Sequence of chain 1.M:
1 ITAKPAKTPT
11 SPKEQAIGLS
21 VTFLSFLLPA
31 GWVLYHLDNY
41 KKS

Binding-site contacts:
Ligand atom C14 contacts residue TRP19 of chain 1.L at 4.1 Å (hydrophobic).
Ligand atom O7 contacts residue TRP19 of chain 1.L at 4.3 Å.
Ligand atom C1 contacts residue TRP19 of chain 1.L at 4.1 Å (hydrophobic).
Ligand atom C11 contacts residue ILE17 of chain 1.M at 4.4 Å (hydrophobic).
Ligand atom C23 contacts residue VAL21 of chain 1.M at 4.1 Å (hydrophobic).
Ligand atom C9 contacts residue TRP19 of chain 1.L at 3.8 Å (hydrophobic).
Ligand atom O12 contacts residue TRP19 of chain 1.L at 2.9 Å.
Ligand atom O3 contacts residue GLU14 of chain 1.M at 4.3 Å.
Ligand atom C1 contacts residue GLU14 of chain 1.M at 3.8 Å.
Ligand atom C10 contacts residue TRP19 of chain 1.L at 4.5 Å (hydrophobic).
Ligand atom C24 contacts residue TRP19 of chain 1.L at 4.3 Å (hydrophobic).
Ligand atom C17 contacts residue TRP19 of chain 1.L at 4.3 Å (hydrophobic).
Ligand atom C22 contacts residue LEU22 of chain 1.L at 4.3 Å (hydrophobic).
Ligand atom C16 contacts residue TRP19 of chain 1.L at 4.5 Å (hydrophobic).
Ligand atom C21 contacts residue ILE17 of chain 1.M at 3.9 Å (hydrophobic).
Ligand atom C2 contacts residue GLU14 of chain 1.M at 3.7 Å.
Ligand atom C12 contacts residue ILE17 of chain 1.M at 4.2 Å (hydrophobic).
Ligand atom O25 contacts residue ALA23 of chain 1.L at 4.1 Å.
Ligand atom O12 contacts residue ILE17 of chain 1.M at 4.2 Å.
Ligand atom C12 contacts residue TRP19 of chain 1.L at 4.1 Å (hydrophobic).
Ligand atom O26 contacts residue VAL21 of chain 1.M at 4.0 Å.
Ligand atom O25 contacts residue LEU22 of chain 1.L at 4.3 Å.
Ligand atom C24 contacts residue LEU22 of chain 1.L at 4.1 Å (hydrophobic).
Ligand atom C23 contacts residue LEU22 of chain 1.L at 4.3 Å (hydrophobic).
Ligand atom C11 contacts residue TRP19 of chain 1.L at 4.1 Å (hydrophobic).
Ligand atom C22 contacts residue TRP19 of chain 1.L at 3.9 Å (hydrophobic).
Ligand atom O26 contacts residue ALA23 of chain 1.L at 4.3 Å.
Ligand atom O25 contacts residue TRP19 of chain 1.L at 3.2 Å (h-bond).

Sequence of chain 1.L:
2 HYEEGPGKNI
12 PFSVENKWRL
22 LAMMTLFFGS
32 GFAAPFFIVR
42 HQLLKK

This protein binds this small molecule.
Small molecule (SMILES): C[C@H](CCC(=O)O)[C@H]1CC[C@H]2[C@@H]3[C@H](O)C[C@@H]4C[C@H](O)CC[C@]4(C)[C@H]3C[C@H](O)[C@]12C